Binding-site contacts:
Ligand atom O4 contacts residue HIS12 of chain 1.A at 3.6 Å (h-bond).
Ligand atom O62 contacts residue ALA229 of chain 1.A at 3.6 Å.
Ligand atom C61 contacts residue PHE104 of chain 1.A at 3.6 Å (hydrophobic).
Ligand atom O62 contacts residue ARG16 of chain 1.A at 2.8 Å (salt-bridge).
Ligand atom O61 contacts residue HIS14 of chain 1.A at 3.2 Å (h-bond).
Ligand atom O62 contacts residue PRO243 of chain 1.A at 3.1 Å (h-bond).
Ligand atom C4 contacts residue ZN1 of chain 1.J at 2.5 Å.
Ligand atom O4 contacts residue ZN1 of chain 1.J at 2.3 Å.
Ligand atom O4 contacts residue KCX97 of chain 1.A at 2.9 Å (h-bond).
Ligand atom O4 contacts residue HIS155 of chain 1.A at 3.4 Å (h-bond).
Ligand atom O5 contacts residue KCX97 of chain 1.A at 3.6 Å (h-bond).
Ligand atom C2 contacts residue PRO243 of chain 1.A at 3.5 Å (hydrophobic).
Ligand atom O62 contacts residue HIS231 of chain 1.A at 3.1 Å (h-bond).
Ligand atom C2 contacts residue ARG202 of chain 1.A at 3.5 Å.
Ligand atom O61 contacts residue PHE104 of chain 1.A at 3.5 Å.
Ligand atom C4 contacts residue ZN1 of chain 1.I at 3.0 Å.
Ligand atom O5 contacts residue HIS131 of chain 1.A at 3.0 Å (h-bond).
Ligand atom O5 contacts residue ZN1 of chain 1.J at 2.3 Å.
Ligand atom C4 contacts residue KCX97 of chain 1.A at 3.3 Å.
Ligand atom O61 contacts residue ASN46 of chain 1.A at 2.9 Å (h-bond).
Ligand atom O2 contacts residue GLY244 of chain 1.A at 3.1 Å (h-bond).
Ligand atom C5 contacts residue HIS14 of chain 1.A at 3.8 Å.
Ligand atom C2 contacts residue GLY244 of chain 1.A at 3.6 Å.
Ligand atom O2 contacts residue ARG202 of chain 1.A at 2.8 Å (salt-bridge).
Ligand atom C61 contacts residue ARG16 of chain 1.A at 3.5 Å.
Ligand atom C5 contacts residue ZN1 of chain 1.I at 3.6 Å.
Ligand atom O2 contacts residue PRO243 of chain 1.A at 3.1 Å.
Ligand atom O4 contacts residue ZN1 of chain 1.I at 2.0 Å.
Ligand atom C5 contacts residue THR103 of chain 1.A at 3.5 Å.
Ligand atom O2 contacts residue VAL201 of chain 1.A at 3.6 Å.
Ligand atom N3 contacts residue ASP227 of chain 1.A at 2.8 Å (salt-bridge).
Ligand atom O62 contacts residue PHE104 of chain 1.A at 3.4 Å.
Ligand atom O4 contacts residue HIS14 of chain 1.A at 3.6 Å (h-bond).
Ligand atom O4 contacts residue ASP227 of chain 1.A at 3.0 Å (salt-bridge).
Ligand atom O5 contacts residue THR103 of chain 1.A at 2.6 Å (h-bond).
Ligand atom C4 contacts residue THR103 of chain 1.A at 3.5 Å.
Ligand atom C61 contacts residue ALA229 of chain 1.A at 3.7 Å (hydrophobic).
Ligand atom O61 contacts residue ARG16 of chain 1.A at 2.9 Å (salt-bridge).
Ligand atom N3 contacts residue ARG202 of chain 1.A at 2.7 Å (salt-bridge).
Ligand atom N1 contacts residue PRO243 of chain 1.A at 3.0 Å (h-bond).

Sequence of chain 1.A:
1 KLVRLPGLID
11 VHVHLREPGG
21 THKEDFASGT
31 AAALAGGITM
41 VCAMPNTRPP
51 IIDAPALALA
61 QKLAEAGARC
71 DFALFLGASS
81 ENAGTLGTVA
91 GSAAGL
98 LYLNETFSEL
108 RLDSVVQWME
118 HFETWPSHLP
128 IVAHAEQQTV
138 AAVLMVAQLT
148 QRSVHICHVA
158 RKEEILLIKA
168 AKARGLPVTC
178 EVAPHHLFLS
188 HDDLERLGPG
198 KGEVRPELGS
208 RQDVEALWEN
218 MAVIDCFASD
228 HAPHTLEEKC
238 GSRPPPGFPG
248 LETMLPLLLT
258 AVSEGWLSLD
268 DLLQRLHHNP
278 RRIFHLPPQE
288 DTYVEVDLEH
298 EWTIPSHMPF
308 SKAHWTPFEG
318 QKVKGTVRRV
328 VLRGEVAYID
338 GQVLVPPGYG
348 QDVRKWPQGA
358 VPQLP

A small-molecule ligand and the protein it binds are described below.
Small molecule (SMILES): NC(=O)N[C@@H](CC(=O)O)C(=O)O